Binding-site contacts:
Ligand atom C8 contacts residue ASN11 of chain 1.A at 4.5 Å.
Ligand atom O5 contacts residue ASN11 of chain 1.A at 2.4 Å (h-bond).
Ligand atom C8 contacts residue PHE9 of chain 1.A at 3.5 Å (hydrophobic).
Ligand atom O3 contacts residue LEU113 of chain 1.A at 4.5 Å.
Ligand atom C1 contacts residue ASN11 of chain 1.A at 1.4 Å.
Ligand atom N2 contacts residue PHE9 of chain 1.A at 3.8 Å.
Ligand atom C5 contacts residue ASN11 of chain 1.A at 3.7 Å.
Ligand atom C7 contacts residue ASN11 of chain 1.A at 3.5 Å.
Ligand atom C4 contacts residue ASN11 of chain 1.A at 4.2 Å.
Ligand atom O7 contacts residue ASN11 of chain 1.A at 3.7 Å.
Ligand atom N2 contacts residue ASN11 of chain 1.A at 2.9 Å (h-bond).
Ligand atom C2 contacts residue ASN11 of chain 1.A at 2.4 Å.
Ligand atom C7 contacts residue PHE9 of chain 1.A at 4.0 Å (hydrophobic).
Ligand atom C3 contacts residue ASN11 of chain 1.A at 3.8 Å.

This small molecule binds to this protein.
Small molecule (SMILES): CC(=O)N[C@H]1[C@H](O[C@H]2[C@H](O[C@@H]3O[C@@H](C)[C@@H](O)[C@@H](O)[C@@H]3O)[C@@H](NC(C)=O)CO[C@@H]2CO[C@@H]2O[C@@H](C)[C@@H](O)[C@@H](O)[C@@H]2O)O[C@H](CO)[C@@H](O)[C@@H]1O

Sequence of chain 1.A:
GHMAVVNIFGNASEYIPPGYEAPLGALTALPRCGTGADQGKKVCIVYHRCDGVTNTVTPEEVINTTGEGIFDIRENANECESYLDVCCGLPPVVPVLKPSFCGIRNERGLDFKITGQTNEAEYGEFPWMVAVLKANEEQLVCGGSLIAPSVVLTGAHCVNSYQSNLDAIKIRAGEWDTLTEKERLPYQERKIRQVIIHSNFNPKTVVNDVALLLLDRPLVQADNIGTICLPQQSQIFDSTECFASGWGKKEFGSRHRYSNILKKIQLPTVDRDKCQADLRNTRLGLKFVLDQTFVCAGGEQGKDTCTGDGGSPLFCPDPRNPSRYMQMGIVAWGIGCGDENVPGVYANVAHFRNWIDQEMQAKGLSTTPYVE